Sequence of chain 1.A:
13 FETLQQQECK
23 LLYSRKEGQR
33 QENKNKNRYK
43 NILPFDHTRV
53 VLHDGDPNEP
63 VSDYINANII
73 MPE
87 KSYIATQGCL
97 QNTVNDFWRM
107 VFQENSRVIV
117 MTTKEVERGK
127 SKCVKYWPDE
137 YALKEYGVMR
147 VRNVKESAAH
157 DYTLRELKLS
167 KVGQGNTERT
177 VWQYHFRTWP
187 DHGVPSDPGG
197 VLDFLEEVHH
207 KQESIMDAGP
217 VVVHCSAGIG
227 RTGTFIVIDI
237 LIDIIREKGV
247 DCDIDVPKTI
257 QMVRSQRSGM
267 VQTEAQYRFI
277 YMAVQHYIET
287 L

The small molecule below binds the protein below.
Small molecule (SMILES): Cn1c(-c2cccc(NC(=O)CCC(=O)NCc3ccc4c(c3)OCO4)c2)c(I)c2cc(C(=O)O)c(O)cc21

Binding-site contacts:
Ligand atom C2 contacts residue ARG227 of chain 1.A at 4.1 Å.
Ligand atom C4 contacts residue GLN268 of chain 1.A at 3.0 Å.
Ligand atom O3 contacts residue GLY226 of chain 1.A at 3.8 Å.
Ligand atom O2 contacts residue GLY224 of chain 1.A at 4.1 Å.
Ligand atom O2 contacts residue ILE225 of chain 1.A at 4.5 Å.
Ligand atom C7 contacts residue ARG227 of chain 1.A at 3.5 Å.
Ligand atom O2 contacts residue GLY226 of chain 1.A at 3.9 Å.
Ligand atom C9 contacts residue GLN268 of chain 1.A at 4.4 Å.
Ligand atom O3 contacts residue SER222 of chain 1.A at 4.2 Å.
Ligand atom C2 contacts residue GLN268 of chain 1.A at 3.9 Å.
Ligand atom C3 contacts residue GLY226 of chain 1.A at 4.3 Å.
Ligand atom C7 contacts residue GLY226 of chain 1.A at 4.0 Å.
Ligand atom C7 contacts residue SER222 of chain 1.A at 3.6 Å.
Ligand atom O2 contacts residue GLN268 of chain 1.A at 4.4 Å.
Ligand atom N1 contacts residue GLN268 of chain 1.A at 4.3 Å.
Ligand atom O1 contacts residue GLN272 of chain 1.A at 2.9 Å (h-bond).
Ligand atom O3 contacts residue THR228 of chain 1.A at 4.2 Å.
Ligand atom C5 contacts residue GLN268 of chain 1.A at 3.2 Å.
Ligand atom C7 contacts residue CYS221 of chain 1.A at 3.5 Å (hydrophobic).
Ligand atom C4 contacts residue SER222 of chain 1.A at 4.1 Å.
Ligand atom O2 contacts residue SER222 of chain 1.A at 3.1 Å (h-bond).
Ligand atom C6 contacts residue GLN268 of chain 1.A at 3.7 Å.
Ligand atom C1 contacts residue GLN268 of chain 1.A at 4.0 Å.
Ligand atom C3 contacts residue GLN268 of chain 1.A at 3.4 Å.
Ligand atom O2 contacts residue ARG227 of chain 1.A at 4.2 Å.
Ligand atom O3 contacts residue ARG227 of chain 1.A at 2.7 Å (salt-bridge).
Ligand atom C2 contacts residue GLN272 of chain 1.A at 3.5 Å.
Ligand atom C1 contacts residue GLN272 of chain 1.A at 3.6 Å.
Ligand atom C3 contacts residue SER222 of chain 1.A at 4.1 Å.
Ligand atom I contacts residue GLN268 of chain 1.A at 3.9 Å.
Ligand atom O3 contacts residue CYS221 of chain 1.A at 3.0 Å (h-bond).
Ligand atom C3 contacts residue ARG227 of chain 1.A at 4.1 Å.
Ligand atom O2 contacts residue CYS221 of chain 1.A at 3.0 Å (h-bond).
Ligand atom O1 contacts residue ARG227 of chain 1.A at 3.4 Å.
Ligand atom C8 contacts residue GLN268 of chain 1.A at 3.7 Å.
Ligand atom O2 contacts residue ALA223 of chain 1.A at 3.6 Å (h-bond).
Ligand atom C7 contacts residue GLN268 of chain 1.A at 4.0 Å.